Binding-site contacts:
Ligand atom C3 contacts residue ASN616 of chain 1.G at 3.9 Å.
Ligand atom O7 contacts residue ASN616 of chain 1.G at 3.0 Å (h-bond).
Ligand atom N2 contacts residue ASN616 of chain 1.G at 2.9 Å (h-bond).
Ligand atom O5 contacts residue THR618 of chain 1.G at 4.0 Å.
Ligand atom C4 contacts residue ASN616 of chain 1.G at 4.3 Å.
Ligand atom C1 contacts residue THR618 of chain 1.G at 4.2 Å.
Ligand atom C2 contacts residue ASN616 of chain 1.G at 2.5 Å.
Ligand atom C5 contacts residue ASN616 of chain 1.G at 3.8 Å.
Ligand atom C8 contacts residue GLN644 of chain 1.G at 3.8 Å.
Ligand atom C1 contacts residue ASN616 of chain 1.G at 1.5 Å.
Ligand atom C8 contacts residue ASN616 of chain 1.G at 4.3 Å.
Ligand atom C7 contacts residue ASN616 of chain 1.G at 3.1 Å.
Ligand atom O5 contacts residue ASN616 of chain 1.G at 2.4 Å (h-bond).

Sequence of chain 1.G:
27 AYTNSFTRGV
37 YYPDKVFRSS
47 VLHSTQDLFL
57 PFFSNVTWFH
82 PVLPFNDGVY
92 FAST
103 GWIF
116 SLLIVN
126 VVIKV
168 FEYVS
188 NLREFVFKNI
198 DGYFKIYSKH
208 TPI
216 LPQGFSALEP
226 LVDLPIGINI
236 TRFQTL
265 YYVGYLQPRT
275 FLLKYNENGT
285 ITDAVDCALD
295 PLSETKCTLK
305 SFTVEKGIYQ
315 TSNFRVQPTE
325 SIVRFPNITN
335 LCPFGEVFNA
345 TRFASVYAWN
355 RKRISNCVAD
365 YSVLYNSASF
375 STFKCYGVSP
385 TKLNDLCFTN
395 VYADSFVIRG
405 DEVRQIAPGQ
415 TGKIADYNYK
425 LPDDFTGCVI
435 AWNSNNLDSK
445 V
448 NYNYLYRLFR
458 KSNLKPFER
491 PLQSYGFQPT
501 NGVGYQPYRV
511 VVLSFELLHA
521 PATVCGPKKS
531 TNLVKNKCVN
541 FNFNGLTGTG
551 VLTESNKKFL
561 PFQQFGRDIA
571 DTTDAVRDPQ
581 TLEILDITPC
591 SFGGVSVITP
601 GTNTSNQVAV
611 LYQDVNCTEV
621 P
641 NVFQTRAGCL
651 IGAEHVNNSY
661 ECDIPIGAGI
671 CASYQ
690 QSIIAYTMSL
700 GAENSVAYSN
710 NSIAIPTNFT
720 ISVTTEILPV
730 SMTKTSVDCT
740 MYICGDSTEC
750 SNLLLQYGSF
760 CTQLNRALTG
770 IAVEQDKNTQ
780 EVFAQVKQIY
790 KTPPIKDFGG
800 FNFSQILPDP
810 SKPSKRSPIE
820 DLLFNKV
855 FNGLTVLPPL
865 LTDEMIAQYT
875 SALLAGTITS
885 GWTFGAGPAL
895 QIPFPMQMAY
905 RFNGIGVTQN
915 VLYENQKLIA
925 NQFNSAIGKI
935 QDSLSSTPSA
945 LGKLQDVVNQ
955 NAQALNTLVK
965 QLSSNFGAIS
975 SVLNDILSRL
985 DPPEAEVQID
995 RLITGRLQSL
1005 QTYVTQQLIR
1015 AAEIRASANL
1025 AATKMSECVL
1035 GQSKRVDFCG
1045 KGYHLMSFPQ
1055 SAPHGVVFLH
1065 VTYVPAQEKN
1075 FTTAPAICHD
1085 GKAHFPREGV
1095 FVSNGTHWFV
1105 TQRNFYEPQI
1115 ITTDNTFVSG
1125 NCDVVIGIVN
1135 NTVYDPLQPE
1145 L

This small molecule binds to this protein.
Small molecule (SMILES): CC(=O)N[C@@H]1[C@@H](O)[C@H](O)[C@@H](CO)O[C@H]1O